Binding-site contacts:
Ligand atom C2 contacts residue ASN122 of chain 1.A at 2.5 Å.
Ligand atom C4 contacts residue ASN122 of chain 1.A at 4.2 Å.
Ligand atom C8 contacts residue ASN122 of chain 1.A at 3.0 Å.
Ligand atom C7 contacts residue ASN122 of chain 1.A at 3.4 Å.
Ligand atom C1 contacts residue TRP120 of chain 1.A at 4.2 Å (hydrophobic).
Ligand atom C7 contacts residue TRP120 of chain 1.A at 4.4 Å (hydrophobic).
Ligand atom C8 contacts residue GLY123 of chain 1.A at 3.9 Å.
Ligand atom O5 contacts residue ASN122 of chain 1.A at 2.4 Å (h-bond).
Ligand atom O7 contacts residue TRP120 of chain 1.A at 3.6 Å.
Ligand atom C3 contacts residue ASN122 of chain 1.A at 3.8 Å.
Ligand atom O7 contacts residue GLY123 of chain 1.A at 4.0 Å.
Ligand atom C3 contacts residue TRP120 of chain 1.A at 4.2 Å (hydrophobic).
Ligand atom C5 contacts residue ASN122 of chain 1.A at 3.6 Å.
Ligand atom O7 contacts residue ASN122 of chain 1.A at 4.2 Å.
Ligand atom C1 contacts residue ASN122 of chain 1.A at 1.4 Å.
Ligand atom N2 contacts residue ASN122 of chain 1.A at 3.0 Å (h-bond).
Ligand atom N2 contacts residue TRP120 of chain 1.A at 4.3 Å.
Ligand atom C7 contacts residue GLY123 of chain 1.A at 4.0 Å.
Ligand atom O4 contacts residue TRP120 of chain 1.A at 4.1 Å.
Ligand atom C5 contacts residue TRP120 of chain 1.A at 4.2 Å (hydrophobic).

Sequence of chain 1.A:
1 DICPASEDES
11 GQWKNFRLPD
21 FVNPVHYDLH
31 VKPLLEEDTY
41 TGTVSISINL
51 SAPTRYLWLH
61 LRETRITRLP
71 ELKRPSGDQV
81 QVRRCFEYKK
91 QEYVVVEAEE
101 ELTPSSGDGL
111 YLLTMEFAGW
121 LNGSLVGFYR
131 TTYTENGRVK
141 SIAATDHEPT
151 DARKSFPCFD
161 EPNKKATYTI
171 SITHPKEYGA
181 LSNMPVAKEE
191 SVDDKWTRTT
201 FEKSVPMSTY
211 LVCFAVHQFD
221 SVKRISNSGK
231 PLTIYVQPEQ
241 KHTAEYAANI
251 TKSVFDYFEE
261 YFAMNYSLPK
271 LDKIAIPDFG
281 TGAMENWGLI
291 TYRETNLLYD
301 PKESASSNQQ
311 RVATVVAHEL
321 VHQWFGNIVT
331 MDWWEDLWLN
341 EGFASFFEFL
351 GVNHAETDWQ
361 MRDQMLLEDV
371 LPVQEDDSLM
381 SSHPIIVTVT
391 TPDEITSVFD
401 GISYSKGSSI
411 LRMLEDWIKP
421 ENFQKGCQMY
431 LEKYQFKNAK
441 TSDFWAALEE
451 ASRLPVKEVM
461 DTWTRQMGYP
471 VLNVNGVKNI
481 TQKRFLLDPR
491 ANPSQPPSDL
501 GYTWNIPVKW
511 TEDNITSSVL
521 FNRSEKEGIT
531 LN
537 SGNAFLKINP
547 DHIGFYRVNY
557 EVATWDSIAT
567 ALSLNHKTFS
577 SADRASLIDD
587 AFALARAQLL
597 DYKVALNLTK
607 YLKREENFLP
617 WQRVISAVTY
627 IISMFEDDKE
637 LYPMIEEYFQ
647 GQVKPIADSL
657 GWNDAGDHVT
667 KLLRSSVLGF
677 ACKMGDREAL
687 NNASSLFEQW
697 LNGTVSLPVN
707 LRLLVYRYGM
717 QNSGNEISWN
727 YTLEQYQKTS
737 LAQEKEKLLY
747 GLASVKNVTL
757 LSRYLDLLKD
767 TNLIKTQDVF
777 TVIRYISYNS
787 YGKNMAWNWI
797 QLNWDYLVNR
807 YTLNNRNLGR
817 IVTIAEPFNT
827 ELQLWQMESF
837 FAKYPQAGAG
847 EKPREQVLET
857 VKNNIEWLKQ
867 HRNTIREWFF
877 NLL

This protein binds this small molecule.
Small molecule (SMILES): CC(=O)N[C@H]1[C@H](O[C@H]2[C@H](O)[C@@H](NC(C)=O)CO[C@@H]2CO)O[C@H](CO)[C@@H](O)[C@@H]1O